The protein below binds the small molecule below.
Small molecule (SMILES): CC(=O)N[C@@H]1[C@@H](O)[C@H](O)[C@@H](CO)O[C@H]1O

Sequence of chain 1.A:
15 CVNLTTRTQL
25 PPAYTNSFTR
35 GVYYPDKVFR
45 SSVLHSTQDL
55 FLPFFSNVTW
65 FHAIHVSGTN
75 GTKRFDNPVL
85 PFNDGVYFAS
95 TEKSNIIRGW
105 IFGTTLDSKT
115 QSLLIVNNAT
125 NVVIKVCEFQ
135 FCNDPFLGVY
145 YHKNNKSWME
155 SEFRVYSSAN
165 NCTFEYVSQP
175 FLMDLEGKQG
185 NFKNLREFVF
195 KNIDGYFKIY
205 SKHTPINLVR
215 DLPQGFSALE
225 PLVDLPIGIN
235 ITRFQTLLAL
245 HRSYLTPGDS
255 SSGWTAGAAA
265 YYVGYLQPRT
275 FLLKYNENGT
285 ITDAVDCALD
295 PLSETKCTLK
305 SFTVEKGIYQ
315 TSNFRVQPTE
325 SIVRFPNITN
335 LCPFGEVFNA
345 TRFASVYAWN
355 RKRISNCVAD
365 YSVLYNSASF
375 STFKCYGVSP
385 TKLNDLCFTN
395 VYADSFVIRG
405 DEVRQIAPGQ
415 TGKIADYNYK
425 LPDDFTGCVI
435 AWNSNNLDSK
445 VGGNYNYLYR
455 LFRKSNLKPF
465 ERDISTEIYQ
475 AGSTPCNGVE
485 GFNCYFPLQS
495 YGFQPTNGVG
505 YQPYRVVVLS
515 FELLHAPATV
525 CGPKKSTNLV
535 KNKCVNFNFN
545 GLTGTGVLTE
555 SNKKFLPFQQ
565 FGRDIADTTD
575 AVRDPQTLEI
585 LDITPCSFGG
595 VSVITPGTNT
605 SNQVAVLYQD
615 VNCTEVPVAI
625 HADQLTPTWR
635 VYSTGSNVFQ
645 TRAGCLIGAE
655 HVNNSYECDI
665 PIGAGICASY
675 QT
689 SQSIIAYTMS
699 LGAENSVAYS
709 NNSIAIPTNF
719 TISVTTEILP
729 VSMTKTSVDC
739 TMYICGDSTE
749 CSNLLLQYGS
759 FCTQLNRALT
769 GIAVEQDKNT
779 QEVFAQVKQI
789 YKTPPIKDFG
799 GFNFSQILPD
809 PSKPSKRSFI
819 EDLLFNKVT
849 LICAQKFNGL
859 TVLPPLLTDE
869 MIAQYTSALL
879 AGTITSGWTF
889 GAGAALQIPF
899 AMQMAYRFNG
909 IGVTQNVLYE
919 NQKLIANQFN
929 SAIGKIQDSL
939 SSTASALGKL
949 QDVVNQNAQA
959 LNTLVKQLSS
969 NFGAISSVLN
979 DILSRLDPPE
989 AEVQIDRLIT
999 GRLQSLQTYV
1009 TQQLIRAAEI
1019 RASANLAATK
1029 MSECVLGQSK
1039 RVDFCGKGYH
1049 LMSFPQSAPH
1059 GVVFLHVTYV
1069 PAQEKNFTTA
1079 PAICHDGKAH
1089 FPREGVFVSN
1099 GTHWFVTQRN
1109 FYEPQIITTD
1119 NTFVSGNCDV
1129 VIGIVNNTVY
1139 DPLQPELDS

Binding-site contacts:
Ligand atom O7 contacts residue ASN122 of chain 1.A at 2.6 Å (h-bond).
Ligand atom C8 contacts residue THR124 of chain 1.A at 3.8 Å.
Ligand atom C7 contacts residue ASN122 of chain 1.A at 3.2 Å.
Ligand atom O7 contacts residue THR124 of chain 1.A at 2.5 Å (h-bond).
Ligand atom C7 contacts residue THR124 of chain 1.A at 3.2 Å.
Ligand atom C8 contacts residue ASN122 of chain 1.A at 3.3 Å.
Ligand atom N2 contacts residue THR124 of chain 1.A at 4.2 Å.
Ligand atom N2 contacts residue ASN122 of chain 1.A at 4.4 Å.
Ligand atom C1 contacts residue THR124 of chain 1.A at 3.9 Å.